Sequence of chain 1.A:
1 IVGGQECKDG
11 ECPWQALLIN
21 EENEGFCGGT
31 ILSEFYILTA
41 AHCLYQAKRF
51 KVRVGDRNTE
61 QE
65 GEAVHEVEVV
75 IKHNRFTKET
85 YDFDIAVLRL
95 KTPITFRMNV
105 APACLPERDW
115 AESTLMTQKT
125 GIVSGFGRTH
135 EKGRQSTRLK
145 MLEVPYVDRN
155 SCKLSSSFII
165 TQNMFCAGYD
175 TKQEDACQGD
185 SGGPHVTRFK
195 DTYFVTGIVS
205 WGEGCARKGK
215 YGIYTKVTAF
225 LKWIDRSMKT

Binding-site contacts:
Ligand atom S6 contacts residue TRP205 of chain 1.A at 3.5 Å.
Ligand atom CL1 contacts residue ILE217 of chain 1.A at 3.5 Å.
Ligand atom C17 contacts residue PHE162 of chain 1.A at 3.6 Å (hydrophobic).
Ligand atom C17 contacts residue GLY206 of chain 1.A at 3.6 Å.
Ligand atom C1 contacts residue TRP205 of chain 1.A at 3.3 Å (hydrophobic).
Ligand atom C4 contacts residue TRP205 of chain 1.A at 3.7 Å (hydrophobic).
Ligand atom CL1 contacts residue VAL203 of chain 1.A at 3.8 Å.
Ligand atom O5 contacts residue THR84 of chain 1.A at 3.0 Å.
Ligand atom C23 contacts residue TRP205 of chain 1.A at 3.4 Å (hydrophobic).
Ligand atom O5 contacts residue TYR85 of chain 1.A at 3.4 Å (h-bond).
Ligand atom N2 contacts residue GLY206 of chain 1.A at 3.1 Å (h-bond).
Ligand atom C6 contacts residue GLY208 of chain 1.A at 3.5 Å.
Ligand atom C2 contacts residue TRP205 of chain 1.A at 3.7 Å (hydrophobic).
Ligand atom CL1 contacts residue TYR218 of chain 1.A at 3.5 Å.
Ligand atom O1 contacts residue GLN182 of chain 1.A at 2.7 Å (h-bond).
Ligand atom C19 contacts residue TYR85 of chain 1.A at 3.8 Å (hydrophobic).
Ligand atom C22 contacts residue THR84 of chain 1.A at 3.5 Å.
Ligand atom C4 contacts residue GLY206 of chain 1.A at 3.6 Å.
Ligand atom O2 contacts residue CYS209 of chain 1.A at 3.7 Å.
Ligand atom C2 contacts residue ASP179 of chain 1.A at 3.5 Å.
Ligand atom C14 contacts residue GLY206 of chain 1.A at 3.7 Å.
Ligand atom O3 contacts residue GLY206 of chain 1.A at 3.1 Å (h-bond).
Ligand atom C12 contacts residue GLY206 of chain 1.A at 3.1 Å.
Ligand atom C20 contacts residue GLU83 of chain 1.A at 3.2 Å.
Ligand atom O3 contacts residue TRP205 of chain 1.A at 3.2 Å.
Ligand atom S6 contacts residue VAL203 of chain 1.A at 3.6 Å.
Ligand atom C2 contacts residue ALA180 of chain 1.A at 3.5 Å (hydrophobic).
Ligand atom O2 contacts residue GLY208 of chain 1.A at 3.6 Å.
Ligand atom N1 contacts residue GLN182 of chain 1.A at 3.8 Å.
Ligand atom CL1 contacts residue GLY216 of chain 1.A at 3.5 Å.
Ligand atom CL1 contacts residue TRP205 of chain 1.A at 3.7 Å.
Ligand atom C3 contacts residue GLY208 of chain 1.A at 3.6 Å.
Ligand atom O5 contacts residue GLU83 of chain 1.A at 3.3 Å (salt-bridge).
Ligand atom C16 contacts residue GLY206 of chain 1.A at 3.5 Å.
Ligand atom C20 contacts residue LYS82 of chain 1.A at 3.5 Å.
Ligand atom C3 contacts residue GLY206 of chain 1.A at 3.7 Å.
Ligand atom C1 contacts residue ALA180 of chain 1.A at 3.8 Å (hydrophobic).
Ligand atom C15 contacts residue GLY206 of chain 1.A at 2.8 Å.
Ligand atom C3 contacts residue ALA180 of chain 1.A at 3.4 Å (hydrophobic).
Ligand atom C8 contacts residue SER185 of chain 1.A at 3.6 Å.

This protein binds this small molecule.
Small molecule (SMILES): C/C(=C\S(=O)(=O)N[C@H]1CCN([C@@H](C)C(=O)N2CCOCC2)C1=O)c1ccc(Cl)s1